The small molecule below binds the protein below.
Small molecule (SMILES): CC(=O)N[C@@H]1[C@@H](O)[C@H](O)[C@@H](CO)O[C@H]1O

Sequence of chain 1.D:
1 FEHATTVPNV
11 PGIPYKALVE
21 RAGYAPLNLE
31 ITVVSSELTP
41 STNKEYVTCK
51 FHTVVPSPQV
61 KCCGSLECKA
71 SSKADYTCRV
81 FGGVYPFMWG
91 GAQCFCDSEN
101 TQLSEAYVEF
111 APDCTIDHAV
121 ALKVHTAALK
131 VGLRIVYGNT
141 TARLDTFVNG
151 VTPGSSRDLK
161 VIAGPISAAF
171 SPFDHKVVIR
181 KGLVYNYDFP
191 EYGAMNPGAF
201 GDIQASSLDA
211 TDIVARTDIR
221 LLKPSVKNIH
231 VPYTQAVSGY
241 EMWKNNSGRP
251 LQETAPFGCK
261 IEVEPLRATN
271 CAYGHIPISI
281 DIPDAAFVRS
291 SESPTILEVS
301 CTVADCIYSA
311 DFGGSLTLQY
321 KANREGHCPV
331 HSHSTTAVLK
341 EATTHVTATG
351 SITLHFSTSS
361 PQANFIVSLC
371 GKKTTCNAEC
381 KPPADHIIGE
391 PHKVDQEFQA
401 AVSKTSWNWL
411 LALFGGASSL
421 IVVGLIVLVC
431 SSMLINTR

Binding-site contacts:
Ligand atom C8 contacts residue SER98 of chain 1.D at 3.8 Å.
Ligand atom C2 contacts residue ASN89 of chain 1.I at 4.1 Å.
Ligand atom O5 contacts residue ASN89 of chain 1.I at 4.3 Å.
Ligand atom C1 contacts residue SER91 of chain 1.I at 3.9 Å.
Ligand atom C1 contacts residue ASN89 of chain 1.I at 3.3 Å.
Ligand atom O7 contacts residue ASN89 of chain 1.I at 2.4 Å (h-bond).
Ligand atom C7 contacts residue ASN89 of chain 1.I at 3.1 Å.
Ligand atom N2 contacts residue ASN89 of chain 1.I at 3.8 Å.
Ligand atom C8 contacts residue ASN89 of chain 1.I at 3.6 Å.

Sequence of chain 1.I:
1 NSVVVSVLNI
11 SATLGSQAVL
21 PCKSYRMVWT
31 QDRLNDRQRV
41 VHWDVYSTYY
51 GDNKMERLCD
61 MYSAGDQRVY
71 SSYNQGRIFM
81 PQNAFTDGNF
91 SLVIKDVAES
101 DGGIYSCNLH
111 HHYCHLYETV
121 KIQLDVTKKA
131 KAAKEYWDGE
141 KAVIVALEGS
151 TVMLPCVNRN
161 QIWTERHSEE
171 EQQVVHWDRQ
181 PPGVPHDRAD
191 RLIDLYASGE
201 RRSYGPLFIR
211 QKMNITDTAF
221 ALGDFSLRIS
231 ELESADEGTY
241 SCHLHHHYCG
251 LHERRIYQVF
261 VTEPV